Binding-site contacts:
Ligand atom C4 contacts residue ASN215 of chain 1.E at 4.2 Å.
Ligand atom C5 contacts residue THR217 of chain 1.E at 3.6 Å.
Ligand atom C3 contacts residue ASN215 of chain 1.E at 3.8 Å.
Ligand atom C1 contacts residue ASN215 of chain 1.E at 1.4 Å.
Ligand atom O7 contacts residue ASN215 of chain 1.E at 3.7 Å.
Ligand atom C2 contacts residue ASN215 of chain 1.E at 2.5 Å.
Ligand atom C7 contacts residue ASN215 of chain 1.E at 2.9 Å.
Ligand atom C6 contacts residue THR217 of chain 1.E at 4.3 Å.
Ligand atom N2 contacts residue ASN215 of chain 1.E at 2.8 Å (h-bond).
Ligand atom C1 contacts residue THR217 of chain 1.E at 3.7 Å.
Ligand atom O5 contacts residue THR217 of chain 1.E at 3.7 Å.
Ligand atom C3 contacts residue THR217 of chain 1.E at 4.5 Å.
Ligand atom C5 contacts residue ASN215 of chain 1.E at 3.6 Å.
Ligand atom O5 contacts residue ASN215 of chain 1.E at 2.4 Å (h-bond).
Ligand atom C8 contacts residue THR202 of chain 1.E at 4.1 Å.
Ligand atom C8 contacts residue ASN215 of chain 1.E at 3.0 Å.

Sequence of chain 1.E:
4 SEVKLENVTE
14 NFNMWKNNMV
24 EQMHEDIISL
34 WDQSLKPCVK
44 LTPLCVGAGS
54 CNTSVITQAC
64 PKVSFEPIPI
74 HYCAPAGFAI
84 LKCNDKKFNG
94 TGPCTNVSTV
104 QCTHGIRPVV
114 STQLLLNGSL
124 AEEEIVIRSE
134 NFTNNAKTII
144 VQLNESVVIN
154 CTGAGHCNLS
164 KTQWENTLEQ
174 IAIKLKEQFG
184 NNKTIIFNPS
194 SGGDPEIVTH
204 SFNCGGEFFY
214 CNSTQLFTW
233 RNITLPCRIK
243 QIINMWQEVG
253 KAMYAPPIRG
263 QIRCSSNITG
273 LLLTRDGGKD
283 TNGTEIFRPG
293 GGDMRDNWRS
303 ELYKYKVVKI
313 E

The small molecule below binds the protein below.
Small molecule (SMILES): CC(=O)N[C@@H]1[C@@H](O)[C@H](O)[C@@H](CO)O[C@H]1O